This protein binds this small molecule.
Small molecule (SMILES): CCCCC[C@H](C)NC=O

Sequence of chain 1.B:
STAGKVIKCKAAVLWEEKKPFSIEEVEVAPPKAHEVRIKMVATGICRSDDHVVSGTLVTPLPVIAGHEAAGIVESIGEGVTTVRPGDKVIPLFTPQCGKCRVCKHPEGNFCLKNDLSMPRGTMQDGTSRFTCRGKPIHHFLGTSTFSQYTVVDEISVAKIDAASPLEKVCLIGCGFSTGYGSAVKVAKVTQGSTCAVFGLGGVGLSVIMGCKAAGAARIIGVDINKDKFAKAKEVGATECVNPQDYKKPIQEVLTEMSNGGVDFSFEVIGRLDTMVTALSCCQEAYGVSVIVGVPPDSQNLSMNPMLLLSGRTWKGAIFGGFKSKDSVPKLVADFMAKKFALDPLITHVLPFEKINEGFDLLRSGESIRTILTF

Binding-site contacts:
Ligand atom C5 contacts residue LEU116 of chain 1.B at 4.3 Å (hydrophobic).
Ligand atom C contacts residue PHE93 of chain 1.B at 3.6 Å (hydrophobic).
Ligand atom C contacts residue HIS67 of chain 1.B at 3.2 Å.
Ligand atom C3 contacts residue SER48 of chain 1.B at 3.8 Å.
Ligand atom O contacts residue CYS174 of chain 1.B at 3.3 Å (h-bond).
Ligand atom C1 contacts residue NAI1 of chain 1.K at 3.6 Å.
Ligand atom N contacts residue SER48 of chain 1.B at 4.0 Å.
Ligand atom C1 contacts residue VAL294 of chain 1.B at 4.2 Å (hydrophobic).
Ligand atom C6 contacts residue LEU116 of chain 1.B at 3.7 Å (hydrophobic).
Ligand atom N contacts residue NAI1 of chain 1.K at 3.9 Å.
Ligand atom N contacts residue ZN1 of chain 1.I at 4.2 Å.
Ligand atom C7 contacts residue VAL58 of chain 1.B at 4.0 Å (hydrophobic).
Ligand atom C7 contacts residue LEU116 of chain 1.B at 3.8 Å (hydrophobic).
Ligand atom C1 contacts residue ILE318 of chain 1.B at 4.0 Å (hydrophobic).
Ligand atom C contacts residue NAI1 of chain 1.K at 3.6 Å.
Ligand atom O contacts residue CYS46 of chain 1.B at 3.6 Å (h-bond).
Ligand atom C7 contacts residue PRO119 of chain 1.B at 4.0 Å (hydrophobic).
Ligand atom C4 contacts residue LEU141 of chain 1.B at 3.9 Å (hydrophobic).
Ligand atom C1 contacts residue PHE93 of chain 1.B at 4.2 Å (hydrophobic).
Ligand atom N contacts residue PHE93 of chain 1.B at 3.3 Å.
Ligand atom C2 contacts residue SER48 of chain 1.B at 3.6 Å.
Ligand atom C7 contacts residue LEU57 of chain 1.B at 3.7 Å (hydrophobic).
Ligand atom C contacts residue SER48 of chain 1.B at 3.7 Å.
Ligand atom O contacts residue ZN1 of chain 1.I at 2.1 Å.
Ligand atom C2 contacts residue NAI1 of chain 1.K at 4.0 Å.
Ligand atom C6 contacts residue LEU141 of chain 1.B at 3.7 Å (hydrophobic).
Ligand atom O contacts residue NAI1 of chain 1.K at 3.2 Å.
Ligand atom O contacts residue SER48 of chain 1.B at 2.7 Å (h-bond).
Ligand atom C7 contacts residue LEU141 of chain 1.B at 4.2 Å (hydrophobic).
Ligand atom N contacts residue LEU141 of chain 1.B at 4.2 Å.
Ligand atom C6 contacts residue LEU57 of chain 1.B at 4.0 Å (hydrophobic).
Ligand atom C4 contacts residue LEU116 of chain 1.B at 3.7 Å (hydrophobic).
Ligand atom C5 contacts residue LEU141 of chain 1.B at 3.9 Å (hydrophobic).
Ligand atom C1 contacts residue LEU116 of chain 1.B at 4.1 Å (hydrophobic).
Ligand atom C3 contacts residue LEU57 of chain 1.B at 3.8 Å (hydrophobic).
Ligand atom C contacts residue CYS174 of chain 1.B at 3.5 Å (hydrophobic).
Ligand atom C5 contacts residue LEU57 of chain 1.B at 3.3 Å (hydrophobic).
Ligand atom C4 contacts residue LEU57 of chain 1.B at 4.2 Å (hydrophobic).
Ligand atom O contacts residue HIS67 of chain 1.B at 3.0 Å (h-bond).
Ligand atom C contacts residue ZN1 of chain 1.I at 2.9 Å.